Sequence of chain 1.B:
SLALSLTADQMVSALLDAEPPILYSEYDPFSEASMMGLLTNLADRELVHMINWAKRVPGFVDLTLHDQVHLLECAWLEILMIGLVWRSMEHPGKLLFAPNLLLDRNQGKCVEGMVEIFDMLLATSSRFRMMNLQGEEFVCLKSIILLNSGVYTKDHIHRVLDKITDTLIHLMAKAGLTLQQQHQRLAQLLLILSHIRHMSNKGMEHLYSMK

Binding-site contacts:
Ligand atom ND1 contacts residue LEU75 of chain 1.B at 3.0 Å.
Ligand atom CB contacts residue LEU75 of chain 1.B at 3.9 Å (hydrophobic).
Ligand atom CD2 contacts residue LEU82 of chain 1.B at 4.0 Å (hydrophobic).
Ligand atom CD2 contacts residue ILE61 of chain 1.B at 3.8 Å (hydrophobic).
Ligand atom CG contacts residue VAL79 of chain 1.B at 4.2 Å (hydrophobic).
Ligand atom CG contacts residue ILE61 of chain 1.B at 4.2 Å (hydrophobic).
Ligand atom N contacts residue LYS65 of chain 1.B at 4.5 Å.
Ligand atom CB contacts residue GLN78 of chain 1.B at 4.1 Å.
Ligand atom CB contacts residue ILE61 of chain 1.B at 3.6 Å (hydrophobic).
Ligand atom C contacts residue LYS65 of chain 1.B at 3.8 Å.
Ligand atom N contacts residue ILE61 of chain 1.B at 4.2 Å.
Ligand atom CA contacts residue ILE61 of chain 1.B at 4.4 Å (hydrophobic).
Ligand atom CG contacts residue VAL79 of chain 1.B at 4.2 Å (hydrophobic).
Ligand atom CD2 contacts residue VAL79 of chain 1.B at 3.6 Å (hydrophobic).
Ligand atom CD2 contacts residue LYS65 of chain 1.B at 4.4 Å.
Ligand atom NE2 contacts residue VAL79 of chain 1.B at 4.1 Å.
Ligand atom CD1 contacts residue LEU82 of chain 1.B at 4.3 Å (hydrophobic).
Ligand atom CG contacts residue LEU75 of chain 1.B at 4.0 Å (hydrophobic).
Ligand atom O contacts residue LYS65 of chain 1.B at 2.9 Å (salt-bridge).
Ligand atom CD2 contacts residue GLN78 of chain 1.B at 3.9 Å.
Ligand atom ND1 contacts residue VAL79 of chain 1.B at 3.5 Å.
Ligand atom CD1 contacts residue GLN78 of chain 1.B at 3.8 Å.
Ligand atom C contacts residue ILE61 of chain 1.B at 3.9 Å (hydrophobic).
Ligand atom CE1 contacts residue VAL79 of chain 1.B at 3.5 Å (hydrophobic).
Ligand atom CA contacts residue LYS65 of chain 1.B at 3.7 Å.
Ligand atom CD1 contacts residue LEU75 of chain 1.B at 4.0 Å (hydrophobic).
Ligand atom O contacts residue ILE61 of chain 1.B at 3.9 Å.
Ligand atom CD2 contacts residue PHE70 of chain 1.B at 4.4 Å (hydrophobic).
Ligand atom CB contacts residue LEU75 of chain 1.B at 4.2 Å (hydrophobic).
Ligand atom CD1 contacts residue ILE61 of chain 1.B at 3.6 Å (hydrophobic).
Ligand atom CD1 contacts residue VAL79 of chain 1.B at 3.7 Å (hydrophobic).
Ligand atom CG contacts residue GLN78 of chain 1.B at 4.2 Å.
Ligand atom CE1 contacts residue LEU75 of chain 1.B at 3.9 Å (hydrophobic).

This small molecule binds to this protein.
Small molecule (SMILES): CC[C@H](C)[C@H](N)C(=O)N[C@@H](CC(C)C)C(=O)N[C@@H](Cc1cnc[nH]1)C(=O)N[C@@H](C)C(=O)N[C@@H](C)C(=O)N[C@@H](CC(C)C)C(=O)N[C@@H](C)C=O